Binding-site contacts:
Ligand atom O2 contacts residue ZN1 of chain 1.M at 3.2 Å.
Ligand atom N4 contacts residue HIS96 of chain 1.C at 3.4 Å (h-bond).
Ligand atom C33 contacts residue VAL121 of chain 1.C at 3.8 Å (hydrophobic).
Ligand atom O3 contacts residue THR198 of chain 1.C at 2.9 Å (h-bond).
Ligand atom C34 contacts residue ILE91 of chain 1.C at 3.7 Å (hydrophobic).
Ligand atom C10 contacts residue HIS94 of chain 1.C at 3.7 Å.
Ligand atom C5 contacts residue THR199 of chain 1.C at 3.6 Å.
Ligand atom C7 contacts residue HIS94 of chain 1.C at 3.7 Å.
Ligand atom O15 contacts residue ASN67 of chain 1.C at 3.2 Å (h-bond).
Ligand atom C6 contacts residue ZN1 of chain 1.M at 3.4 Å.
Ligand atom O2 contacts residue VAL121 of chain 1.C at 3.7 Å.
Ligand atom F11 contacts residue ZN1 of chain 1.M at 2.8 Å.
Ligand atom C17 contacts residue ASN62 of chain 1.C at 3.4 Å.
Ligand atom O16 contacts residue ASN67 of chain 1.C at 2.2 Å (h-bond).
Ligand atom S1 contacts residue HIS94 of chain 1.C at 3.8 Å.
Ligand atom C5 contacts residue HIS94 of chain 1.C at 3.4 Å.
Ligand atom S14 contacts residue ASN67 of chain 1.C at 3.5 Å (h-bond).
Ligand atom S1 contacts residue ZN1 of chain 1.M at 3.1 Å.
Ligand atom O3 contacts residue LEU197 of chain 1.C at 3.1 Å.
Ligand atom C5 contacts residue ZN1 of chain 1.M at 3.6 Å.
Ligand atom F11 contacts residue HIS94 of chain 1.C at 3.2 Å.
Ligand atom N4 contacts residue ZN1 of chain 1.M at 2.0 Å.
Ligand atom O16 contacts residue ASN62 of chain 1.C at 2.8 Å (h-bond).
Ligand atom O15 contacts residue GLN92 of chain 1.C at 3.4 Å (h-bond).
Ligand atom F11 contacts residue HIS96 of chain 1.C at 2.9 Å.
Ligand atom C24 contacts residue LEU197 of chain 1.C at 3.7 Å (hydrophobic).
Ligand atom N19 contacts residue GLN92 of chain 1.C at 3.7 Å.
Ligand atom S14 contacts residue ASN62 of chain 1.C at 3.6 Å (h-bond).
Ligand atom C25 contacts residue LEU197 of chain 1.C at 3.7 Å (hydrophobic).
Ligand atom O2 contacts residue HIS94 of chain 1.C at 3.1 Å.
Ligand atom C25 contacts residue PRO201 of chain 1.C at 3.6 Å (hydrophobic).
Ligand atom C6 contacts residue HIS94 of chain 1.C at 3.2 Å.
Ligand atom N4 contacts residue HIS94 of chain 1.C at 3.4 Å (h-bond).
Ligand atom F13 contacts residue LEU197 of chain 1.C at 3.6 Å.
Ligand atom F11 contacts residue THR199 of chain 1.C at 3.2 Å.
Ligand atom N4 contacts residue HIS119 of chain 1.C at 3.3 Å (h-bond).
Ligand atom N4 contacts residue THR198 of chain 1.C at 2.8 Å (h-bond).
Ligand atom C7 contacts residue THR199 of chain 1.C at 3.6 Å.
Ligand atom C6 contacts residue THR199 of chain 1.C at 3.4 Å.
Ligand atom F11 contacts residue THR198 of chain 1.C at 3.6 Å.

Sequence of chain 1.C:
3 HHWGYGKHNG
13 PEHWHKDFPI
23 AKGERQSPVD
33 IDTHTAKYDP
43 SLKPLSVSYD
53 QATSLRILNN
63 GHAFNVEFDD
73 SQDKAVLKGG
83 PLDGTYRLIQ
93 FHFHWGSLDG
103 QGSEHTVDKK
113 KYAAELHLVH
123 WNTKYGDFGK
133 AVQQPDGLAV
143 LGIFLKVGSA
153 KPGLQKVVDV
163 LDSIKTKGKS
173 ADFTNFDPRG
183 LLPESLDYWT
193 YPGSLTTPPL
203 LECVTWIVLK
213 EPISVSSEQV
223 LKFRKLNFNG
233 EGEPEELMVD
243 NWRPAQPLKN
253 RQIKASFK

A small-molecule ligand and the protein it binds are described below.
Small molecule (SMILES): NS(=O)(=O)c1c(F)c(F)c(S(=O)(=O)CCO)c(N[C@H](c2ccccc2)[C@@H](O)c2ccccc2)c1F